The protein below binds the small molecule below.
Small molecule (SMILES): CC(=O)N[C@H]1[C@H](O[C@H]2[C@H](O)[C@@H](NC(C)=O)CO[C@@H]2CO)O[C@H](CO)[C@@H](O[C@@H]2O[C@H](CO)[C@@H](O)[C@H](O)[C@@H]2O)[C@@H]1O

Sequence of chain 1.A:
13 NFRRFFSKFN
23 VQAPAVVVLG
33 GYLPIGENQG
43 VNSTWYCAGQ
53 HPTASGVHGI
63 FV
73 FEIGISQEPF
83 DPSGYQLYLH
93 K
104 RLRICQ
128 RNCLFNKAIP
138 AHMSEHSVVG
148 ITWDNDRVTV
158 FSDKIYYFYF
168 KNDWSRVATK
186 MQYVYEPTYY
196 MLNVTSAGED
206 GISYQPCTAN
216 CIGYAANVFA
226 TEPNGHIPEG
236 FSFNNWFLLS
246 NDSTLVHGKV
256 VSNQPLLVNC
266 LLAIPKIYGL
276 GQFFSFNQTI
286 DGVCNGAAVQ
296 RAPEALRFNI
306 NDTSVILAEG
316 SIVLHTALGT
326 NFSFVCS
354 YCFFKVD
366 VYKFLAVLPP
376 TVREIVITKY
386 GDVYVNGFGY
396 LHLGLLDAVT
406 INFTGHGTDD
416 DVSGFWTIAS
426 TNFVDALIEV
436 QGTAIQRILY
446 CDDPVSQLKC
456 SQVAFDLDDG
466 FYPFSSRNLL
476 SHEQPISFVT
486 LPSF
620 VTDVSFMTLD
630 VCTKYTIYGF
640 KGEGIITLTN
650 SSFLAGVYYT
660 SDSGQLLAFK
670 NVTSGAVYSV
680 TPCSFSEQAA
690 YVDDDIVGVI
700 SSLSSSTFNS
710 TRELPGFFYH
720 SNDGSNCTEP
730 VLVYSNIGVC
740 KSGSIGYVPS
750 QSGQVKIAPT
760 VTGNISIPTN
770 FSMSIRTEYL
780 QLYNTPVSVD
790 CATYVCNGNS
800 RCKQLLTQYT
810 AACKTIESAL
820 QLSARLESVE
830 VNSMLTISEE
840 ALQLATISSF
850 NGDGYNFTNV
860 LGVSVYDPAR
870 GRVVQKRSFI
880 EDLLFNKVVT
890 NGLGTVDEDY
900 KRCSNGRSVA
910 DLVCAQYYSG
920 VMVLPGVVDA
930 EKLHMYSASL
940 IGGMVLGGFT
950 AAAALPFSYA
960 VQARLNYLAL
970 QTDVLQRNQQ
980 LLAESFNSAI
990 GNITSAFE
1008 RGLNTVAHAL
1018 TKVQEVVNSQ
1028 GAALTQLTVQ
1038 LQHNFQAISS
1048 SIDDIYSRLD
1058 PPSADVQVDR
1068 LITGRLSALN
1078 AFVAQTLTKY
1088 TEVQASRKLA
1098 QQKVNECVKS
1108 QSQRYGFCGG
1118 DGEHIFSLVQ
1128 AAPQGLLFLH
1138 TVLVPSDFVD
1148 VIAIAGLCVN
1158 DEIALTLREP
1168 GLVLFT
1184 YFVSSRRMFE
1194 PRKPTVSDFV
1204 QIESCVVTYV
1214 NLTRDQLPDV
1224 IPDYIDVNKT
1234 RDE

Binding-site contacts:
Ligand atom C2 contacts residue ASP415 of chain 1.A at 4.1 Å.
Ligand atom C1 contacts residue GLN24 of chain 1.A at 3.6 Å.
Ligand atom C3 contacts residue ARG378 of chain 1.A at 3.9 Å.
Ligand atom O7 contacts residue ASP414 of chain 1.A at 3.1 Å.
Ligand atom C2 contacts residue ARG378 of chain 1.A at 3.8 Å.
Ligand atom O7 contacts residue ARG378 of chain 1.A at 2.4 Å (salt-bridge).
Ligand atom C7 contacts residue ARG378 of chain 1.A at 3.5 Å.
Ligand atom N2 contacts residue ASP414 of chain 1.A at 3.7 Å.
Ligand atom O7 contacts residue ASP307 of chain 1.A at 4.2 Å.
Ligand atom O5 contacts residue ASP415 of chain 1.A at 4.2 Å.
Ligand atom C5 contacts residue ASP415 of chain 1.A at 3.6 Å.
Ligand atom C7 contacts residue ASP307 of chain 1.A at 4.1 Å.
Ligand atom C8 contacts residue ASP307 of chain 1.A at 4.1 Å.
Ligand atom O7 contacts residue ASP415 of chain 1.A at 3.1 Å (salt-bridge).
Ligand atom N2 contacts residue ASP415 of chain 1.A at 3.1 Å.
Ligand atom C6 contacts residue ASP415 of chain 1.A at 3.4 Å.
Ligand atom O4 contacts residue ASP415 of chain 1.A at 4.2 Å.
Ligand atom C7 contacts residue ASN306 of chain 1.A at 4.1 Å.
Ligand atom C1 contacts residue ASN306 of chain 1.A at 1.4 Å.
Ligand atom O3 contacts residue ARG378 of chain 1.A at 3.8 Å.
Ligand atom C5 contacts residue ASN306 of chain 1.A at 3.6 Å.
Ligand atom C1 contacts residue ASP415 of chain 1.A at 3.7 Å.
Ligand atom C3 contacts residue ASN306 of chain 1.A at 3.7 Å.
Ligand atom C4 contacts residue ASP415 of chain 1.A at 4.4 Å.
Ligand atom O6 contacts residue ASP415 of chain 1.A at 4.3 Å.
Ligand atom N2 contacts residue ASN306 of chain 1.A at 3.2 Å (h-bond).
Ligand atom C2 contacts residue GLN24 of chain 1.A at 4.2 Å.
Ligand atom C7 contacts residue ASP414 of chain 1.A at 4.0 Å.
Ligand atom N2 contacts residue ARG378 of chain 1.A at 4.1 Å.
Ligand atom O3 contacts residue ASN306 of chain 1.A at 3.3 Å (h-bond).
Ligand atom C2 contacts residue ASN306 of chain 1.A at 2.5 Å.
Ligand atom O7 contacts residue ASN306 of chain 1.A at 3.7 Å.
Ligand atom O6 contacts residue SER418 of chain 1.A at 3.6 Å (h-bond).
Ligand atom C4 contacts residue ASN306 of chain 1.A at 4.2 Å.
Ligand atom C3 contacts residue ASP415 of chain 1.A at 4.2 Å.
Ligand atom O5 contacts residue ASN306 of chain 1.A at 2.4 Å (h-bond).
Ligand atom O4 contacts residue GLN24 of chain 1.A at 3.6 Å.
Ligand atom C7 contacts residue ASP415 of chain 1.A at 3.7 Å.